Sequence of chain 1.B:
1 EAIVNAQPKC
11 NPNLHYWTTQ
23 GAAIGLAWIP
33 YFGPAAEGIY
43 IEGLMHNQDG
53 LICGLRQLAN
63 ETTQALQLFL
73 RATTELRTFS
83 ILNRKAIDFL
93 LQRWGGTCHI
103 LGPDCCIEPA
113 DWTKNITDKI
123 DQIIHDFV

Sequence of chain 2.A:
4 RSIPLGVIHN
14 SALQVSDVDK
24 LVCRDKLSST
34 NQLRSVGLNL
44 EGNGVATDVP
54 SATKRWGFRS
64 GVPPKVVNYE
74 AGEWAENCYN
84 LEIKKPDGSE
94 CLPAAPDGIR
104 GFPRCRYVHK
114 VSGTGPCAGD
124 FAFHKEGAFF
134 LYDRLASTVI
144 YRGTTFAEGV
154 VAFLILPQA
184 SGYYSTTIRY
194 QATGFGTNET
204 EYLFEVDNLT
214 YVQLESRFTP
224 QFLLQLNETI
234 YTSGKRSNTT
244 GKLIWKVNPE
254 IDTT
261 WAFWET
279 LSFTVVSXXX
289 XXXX

This protein binds this small molecule.
Small molecule (SMILES): CC(=O)N[C@H]1[C@H](O[C@H]2[C@H](O)[C@@H](NC(C)=O)CO[C@@H]2CO)O[C@H](CO)[C@@H](O)[C@@H]1O

Sequence of chain 2.B:
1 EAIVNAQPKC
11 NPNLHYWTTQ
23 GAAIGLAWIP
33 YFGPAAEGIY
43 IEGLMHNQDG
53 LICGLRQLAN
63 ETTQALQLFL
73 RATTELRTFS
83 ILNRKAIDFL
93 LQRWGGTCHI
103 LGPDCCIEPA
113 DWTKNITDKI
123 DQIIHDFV

Binding-site contacts:
Ligand atom C6 contacts residue ALA6 of chain 2.B at 4.2 Å (hydrophobic).
Ligand atom C4 contacts residue ASN62 of chain 2.B at 4.2 Å.
Ligand atom C1 contacts residue GOL1 of chain 2.O at 3.4 Å.
Ligand atom O6 contacts residue PRO8 of chain 2.B at 3.8 Å.
Ligand atom C8 contacts residue TRP30 of chain 1.B at 4.0 Å (hydrophobic).
Ligand atom C8 contacts residue THR65 of chain 2.B at 3.6 Å.
Ligand atom O3 contacts residue GLU129 of chain 2.A at 4.0 Å.
Ligand atom C2 contacts residue GOL1 of chain 2.O at 3.4 Å.
Ligand atom C8 contacts residue GOL1 of chain 2.O at 3.5 Å.
Ligand atom C5 contacts residue GLN7 of chain 2.B at 4.0 Å.
Ligand atom C1 contacts residue GLN7 of chain 2.B at 3.9 Å.
Ligand atom C3 contacts residue ASN62 of chain 2.B at 3.8 Å.
Ligand atom N2 contacts residue ASN62 of chain 2.B at 3.0 Å (h-bond).
Ligand atom O4 contacts residue GLU129 of chain 2.A at 3.9 Å.
Ligand atom O6 contacts residue ALA6 of chain 2.B at 4.2 Å.
Ligand atom O7 contacts residue ALA131 of chain 2.A at 4.1 Å.
Ligand atom C2 contacts residue ASN62 of chain 2.B at 2.5 Å.
Ligand atom O7 contacts residue VAL153 of chain 2.A at 4.1 Å.
Ligand atom O7 contacts residue ASN62 of chain 2.B at 3.8 Å.
Ligand atom C8 contacts residue GLU129 of chain 2.A at 3.4 Å.
Ligand atom C8 contacts residue GLY130 of chain 2.A at 3.8 Å.
Ligand atom C7 contacts residue GLU129 of chain 2.A at 3.8 Å.
Ligand atom O5 contacts residue ASN62 of chain 2.B at 2.3 Å (h-bond).
Ligand atom C6 contacts residue GLU129 of chain 2.A at 3.5 Å.
Ligand atom O6 contacts residue GLU129 of chain 2.A at 3.3 Å.
Ligand atom C8 contacts residue ALA131 of chain 2.A at 3.8 Å (hydrophobic).
Ligand atom C6 contacts residue GLN7 of chain 2.B at 3.6 Å.
Ligand atom C7 contacts residue ASN62 of chain 2.B at 3.6 Å.
Ligand atom C7 contacts residue GOL1 of chain 2.O at 3.4 Å.
Ligand atom C8 contacts residue VAL153 of chain 2.A at 4.1 Å (hydrophobic).
Ligand atom N2 contacts residue GOL1 of chain 2.O at 2.5 Å (h-bond).
Ligand atom O6 contacts residue GLN7 of chain 2.B at 2.6 Å (h-bond).
Ligand atom N2 contacts residue GLU129 of chain 2.A at 4.3 Å.
Ligand atom O5 contacts residue GLN7 of chain 2.B at 3.0 Å (h-bond).
Ligand atom O7 contacts residue LEU43 of chain 2.A at 4.0 Å.
Ligand atom C5 contacts residue ASN62 of chain 2.B at 3.6 Å.
Ligand atom C5 contacts residue GLU129 of chain 2.A at 3.7 Å.
Ligand atom C1 contacts residue ASN62 of chain 2.B at 1.4 Å.
Ligand atom C3 contacts residue GOL1 of chain 2.O at 3.7 Å.
Ligand atom C7 contacts residue VAL153 of chain 2.A at 4.4 Å (hydrophobic).